Binding-site contacts:
Ligand atom C7 contacts residue PHE3 of chain 2.A at 3.6 Å (hydrophobic).
Ligand atom C8 contacts residue ASN2 of chain 2.A at 3.6 Å.
Ligand atom C5 contacts residue ASN154 of chain 2.A at 3.4 Å.
Ligand atom C7 contacts residue ASN5 of chain 2.A at 3.6 Å.
Ligand atom C6 contacts residue ASN154 of chain 2.A at 4.0 Å.
Ligand atom O5 contacts residue ASN5 of chain 2.A at 2.4 Å (h-bond).
Ligand atom C1 contacts residue ASN154 of chain 2.A at 3.9 Å.
Ligand atom C4 contacts residue ASN154 of chain 2.A at 4.4 Å.
Ligand atom C2 contacts residue ASN5 of chain 2.A at 2.5 Å.
Ligand atom C5 contacts residue ASN5 of chain 2.A at 3.7 Å.
Ligand atom O5 contacts residue ASN154 of chain 2.A at 3.9 Å.
Ligand atom C2 contacts residue PHE3 of chain 2.A at 4.0 Å (hydrophobic).
Ligand atom C4 contacts residue ASN5 of chain 2.A at 4.3 Å.
Ligand atom C1 contacts residue ASN5 of chain 2.A at 1.4 Å.
Ligand atom C1 contacts residue PHE3 of chain 2.A at 4.1 Å (hydrophobic).
Ligand atom O7 contacts residue ASN5 of chain 2.A at 4.0 Å.
Ligand atom C8 contacts residue PHE3 of chain 2.A at 3.3 Å (hydrophobic).
Ligand atom N2 contacts residue ASN5 of chain 2.A at 2.8 Å (h-bond).
Ligand atom C3 contacts residue ASN5 of chain 2.A at 3.8 Å.
Ligand atom C7 contacts residue ASN2 of chain 2.A at 4.0 Å.
Ligand atom N2 contacts residue PHE3 of chain 2.A at 3.0 Å (h-bond).
Ligand atom O3 contacts residue ASN2 of chain 2.A at 3.6 Å.
Ligand atom N2 contacts residue ASN2 of chain 2.A at 4.0 Å.

The small molecule below binds the protein below.
Small molecule (SMILES): CC(=O)N[C@@H]1[C@@H](O)[C@H](O)[C@@H](CO)O[C@H]1O

Sequence of chain 2.A:
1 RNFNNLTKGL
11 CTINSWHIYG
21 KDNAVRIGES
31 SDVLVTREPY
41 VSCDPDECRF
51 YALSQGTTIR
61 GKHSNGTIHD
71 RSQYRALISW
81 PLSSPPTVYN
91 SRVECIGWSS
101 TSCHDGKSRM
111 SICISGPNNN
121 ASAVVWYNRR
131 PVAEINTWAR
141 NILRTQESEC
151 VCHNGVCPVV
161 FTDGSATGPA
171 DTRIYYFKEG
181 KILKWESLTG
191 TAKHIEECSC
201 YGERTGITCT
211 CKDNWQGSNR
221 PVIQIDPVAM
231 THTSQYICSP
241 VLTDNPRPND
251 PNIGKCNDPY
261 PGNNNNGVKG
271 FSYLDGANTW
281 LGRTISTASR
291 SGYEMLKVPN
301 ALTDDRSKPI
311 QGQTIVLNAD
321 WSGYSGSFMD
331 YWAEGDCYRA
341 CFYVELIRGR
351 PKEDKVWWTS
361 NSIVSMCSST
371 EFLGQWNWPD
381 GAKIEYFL